Binding-site contacts:
Ligand atom C1 contacts residue ASN183 of chain 1.A at 1.4 Å.
Ligand atom N2 contacts residue ASN183 of chain 1.A at 2.9 Å (h-bond).
Ligand atom O7 contacts residue THR182 of chain 1.A at 4.0 Å.
Ligand atom C7 contacts residue ASN181 of chain 1.A at 4.4 Å.
Ligand atom C8 contacts residue ASN183 of chain 1.A at 3.5 Å.
Ligand atom N2 contacts residue ASN181 of chain 1.A at 4.3 Å.
Ligand atom O7 contacts residue ASN181 of chain 1.A at 3.7 Å.
Ligand atom C7 contacts residue ASN183 of chain 1.A at 3.4 Å.
Ligand atom C4 contacts residue ASN183 of chain 1.A at 4.2 Å.
Ligand atom O7 contacts residue ASN183 of chain 1.A at 4.3 Å.
Ligand atom C2 contacts residue ASN183 of chain 1.A at 2.5 Å.
Ligand atom C5 contacts residue ASN183 of chain 1.A at 3.7 Å.
Ligand atom O5 contacts residue ASN183 of chain 1.A at 2.4 Å (h-bond).
Ligand atom C3 contacts residue ASN183 of chain 1.A at 3.8 Å.

Sequence of chain 1.A:
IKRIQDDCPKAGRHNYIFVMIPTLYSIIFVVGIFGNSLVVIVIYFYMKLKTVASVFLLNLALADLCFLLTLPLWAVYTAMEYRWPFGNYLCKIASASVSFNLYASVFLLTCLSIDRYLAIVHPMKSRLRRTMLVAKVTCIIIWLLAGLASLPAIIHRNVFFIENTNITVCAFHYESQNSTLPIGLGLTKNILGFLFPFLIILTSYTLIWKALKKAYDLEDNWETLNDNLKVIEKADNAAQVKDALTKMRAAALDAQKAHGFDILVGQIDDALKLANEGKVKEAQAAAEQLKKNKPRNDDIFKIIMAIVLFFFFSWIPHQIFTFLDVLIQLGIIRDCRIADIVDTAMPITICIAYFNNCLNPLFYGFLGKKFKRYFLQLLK

A small-molecule ligand and the protein it binds are described below.
Small molecule (SMILES): CC(=O)N[C@@H]1[C@@H](O)[C@H](O)[C@@H](CO)O[C@H]1O